Binding-site contacts:
Ligand atom O7 contacts residue ASN358 of chain 5.F at 3.3 Å (h-bond).
Ligand atom C4 contacts residue ASN358 of chain 5.F at 4.2 Å.
Ligand atom O5 contacts residue ASN358 of chain 5.F at 2.4 Å (h-bond).
Ligand atom C5 contacts residue ASN358 of chain 5.F at 3.6 Å.
Ligand atom C1 contacts residue ASN358 of chain 5.F at 1.4 Å.
Ligand atom C3 contacts residue ASN358 of chain 5.F at 3.8 Å.
Ligand atom C2 contacts residue ASN358 of chain 5.F at 2.5 Å.
Ligand atom N2 contacts residue ASN358 of chain 5.F at 2.9 Å (h-bond).
Ligand atom O7 contacts residue SER345 of chain 5.F at 4.2 Å.
Ligand atom C7 contacts residue ASN358 of chain 5.F at 3.4 Å.
Ligand atom O7 contacts residue SER343 of chain 5.F at 4.3 Å.

Sequence of chain 5.F:
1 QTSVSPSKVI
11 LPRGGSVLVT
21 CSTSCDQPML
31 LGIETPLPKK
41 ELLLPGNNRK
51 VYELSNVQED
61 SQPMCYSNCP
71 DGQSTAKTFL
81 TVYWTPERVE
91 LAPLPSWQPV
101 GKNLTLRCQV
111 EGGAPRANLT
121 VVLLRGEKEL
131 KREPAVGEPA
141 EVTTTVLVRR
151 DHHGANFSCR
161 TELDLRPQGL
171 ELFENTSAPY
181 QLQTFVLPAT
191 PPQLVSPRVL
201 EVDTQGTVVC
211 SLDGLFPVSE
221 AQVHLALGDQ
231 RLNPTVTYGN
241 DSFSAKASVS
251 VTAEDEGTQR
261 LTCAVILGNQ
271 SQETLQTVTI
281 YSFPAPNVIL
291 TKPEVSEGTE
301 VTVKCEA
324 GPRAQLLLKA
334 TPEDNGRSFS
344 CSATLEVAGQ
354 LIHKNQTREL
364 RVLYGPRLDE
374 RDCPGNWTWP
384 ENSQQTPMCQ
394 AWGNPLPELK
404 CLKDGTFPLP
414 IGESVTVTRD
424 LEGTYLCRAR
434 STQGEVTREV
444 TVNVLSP

The small molecule below binds the protein below.
Small molecule (SMILES): CC(=O)N[C@@H]1[C@@H](O)[C@H](O)[C@@H](CO)O[C@H]1O